A protein and the small-molecule ligand that binds it are described below.
Small molecule (SMILES): CC(=O)N[C@@H]1[C@@H](O)[C@H](O)[C@@H](CO)O[C@H]1O

Binding-site contacts:
Ligand atom C1 contacts residue ASN15 of chain 1.O at 1.4 Å.
Ligand atom O6 contacts residue PRO14 of chain 1.O at 4.5 Å.
Ligand atom O6 contacts residue ASN15 of chain 1.O at 3.9 Å.
Ligand atom N2 contacts residue ASN15 of chain 1.O at 2.9 Å (h-bond).
Ligand atom C5 contacts residue ASN15 of chain 1.O at 3.7 Å.
Ligand atom C4 contacts residue ASN15 of chain 1.O at 4.2 Å.
Ligand atom C3 contacts residue ASN15 of chain 1.O at 3.8 Å.
Ligand atom C7 contacts residue ASN15 of chain 1.O at 3.6 Å.
Ligand atom C2 contacts residue ASN15 of chain 1.O at 2.5 Å.
Ligand atom O7 contacts residue ASN15 of chain 1.O at 4.0 Å.
Ligand atom O5 contacts residue PRO14 of chain 1.O at 4.3 Å.
Ligand atom O5 contacts residue ASN15 of chain 1.O at 2.4 Å (h-bond).

Sequence of chain 1.O:
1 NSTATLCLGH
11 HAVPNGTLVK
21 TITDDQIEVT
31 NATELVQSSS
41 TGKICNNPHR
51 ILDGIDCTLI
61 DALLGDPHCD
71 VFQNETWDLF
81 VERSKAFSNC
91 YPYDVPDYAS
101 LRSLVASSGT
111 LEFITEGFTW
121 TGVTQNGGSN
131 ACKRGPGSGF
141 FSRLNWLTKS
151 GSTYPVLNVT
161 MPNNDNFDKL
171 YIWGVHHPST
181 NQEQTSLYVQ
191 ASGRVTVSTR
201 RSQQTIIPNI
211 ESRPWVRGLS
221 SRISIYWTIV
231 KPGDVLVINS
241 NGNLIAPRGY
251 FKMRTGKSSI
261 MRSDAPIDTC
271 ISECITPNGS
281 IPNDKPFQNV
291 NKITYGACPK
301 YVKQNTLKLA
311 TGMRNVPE